Sequence of chain 1.A:
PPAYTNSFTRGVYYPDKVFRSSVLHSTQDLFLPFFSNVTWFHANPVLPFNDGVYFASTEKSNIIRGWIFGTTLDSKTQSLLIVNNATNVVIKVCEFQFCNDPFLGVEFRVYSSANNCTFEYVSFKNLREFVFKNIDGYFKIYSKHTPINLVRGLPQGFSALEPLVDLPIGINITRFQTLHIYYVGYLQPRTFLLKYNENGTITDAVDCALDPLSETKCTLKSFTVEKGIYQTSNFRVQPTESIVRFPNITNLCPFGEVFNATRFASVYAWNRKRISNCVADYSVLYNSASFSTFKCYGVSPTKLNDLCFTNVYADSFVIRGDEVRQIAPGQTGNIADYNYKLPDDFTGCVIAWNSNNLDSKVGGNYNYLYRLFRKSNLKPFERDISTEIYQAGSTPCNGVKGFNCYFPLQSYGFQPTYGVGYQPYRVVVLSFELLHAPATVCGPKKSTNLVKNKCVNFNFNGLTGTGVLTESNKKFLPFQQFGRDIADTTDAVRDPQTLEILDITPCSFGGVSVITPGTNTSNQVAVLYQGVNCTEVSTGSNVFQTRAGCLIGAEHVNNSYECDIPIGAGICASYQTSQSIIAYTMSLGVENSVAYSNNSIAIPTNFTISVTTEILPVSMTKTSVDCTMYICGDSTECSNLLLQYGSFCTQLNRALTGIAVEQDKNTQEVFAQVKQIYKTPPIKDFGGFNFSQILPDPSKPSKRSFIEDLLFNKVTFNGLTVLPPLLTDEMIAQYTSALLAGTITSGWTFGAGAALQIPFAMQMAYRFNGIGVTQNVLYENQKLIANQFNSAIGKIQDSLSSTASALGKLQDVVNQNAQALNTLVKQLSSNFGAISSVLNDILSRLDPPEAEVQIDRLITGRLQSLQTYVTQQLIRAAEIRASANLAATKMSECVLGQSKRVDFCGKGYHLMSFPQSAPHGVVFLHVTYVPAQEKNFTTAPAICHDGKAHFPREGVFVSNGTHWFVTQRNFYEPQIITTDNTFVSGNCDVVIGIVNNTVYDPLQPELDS

Binding-site contacts:
Ligand atom C3 contacts residue ASN613 of chain 1.A at 3.8 Å.
Ligand atom O7 contacts residue ASN613 of chain 1.A at 3.0 Å (h-bond).
Ligand atom C8 contacts residue ASN613 of chain 1.A at 4.3 Å.
Ligand atom O5 contacts residue ASN613 of chain 1.A at 2.4 Å (h-bond).
Ligand atom C7 contacts residue ASN613 of chain 1.A at 3.1 Å.
Ligand atom C1 contacts residue ASN613 of chain 1.A at 1.4 Å.
Ligand atom C4 contacts residue ASN613 of chain 1.A at 4.2 Å.
Ligand atom N2 contacts residue ASN613 of chain 1.A at 2.9 Å (h-bond).
Ligand atom C2 contacts residue ASN613 of chain 1.A at 2.4 Å.
Ligand atom C5 contacts residue ASN613 of chain 1.A at 3.7 Å.

A small-molecule ligand and the protein it binds are described below.
Small molecule (SMILES): CC(=O)N[C@@H]1[C@@H](O)[C@H](O)[C@@H](CO)O[C@H]1O